Binding-site contacts:
Ligand atom O5 contacts residue GLU123 of chain 1.A at 2.6 Å (salt-bridge).
Ligand atom C8 contacts residue THR161 of chain 1.A at 3.6 Å.
Ligand atom C23 contacts residue TYR163 of chain 1.A at 3.6 Å (hydrophobic).
Ligand atom C3 contacts residue LEU49 of chain 1.A at 3.6 Å (hydrophobic).
Ligand atom N9 contacts residue ALA185 of chain 4.A at 3.0 Å (h-bond).
Ligand atom C24 contacts residue TYR163 of chain 1.A at 3.6 Å (hydrophobic).
Ligand atom N11 contacts residue TYR163 of chain 1.A at 3.5 Å.
Ligand atom O5 contacts residue TYR163 of chain 1.A at 3.3 Å (h-bond).
Ligand atom O2 contacts residue ASN189 of chain 4.A at 3.6 Å (h-bond).
Ligand atom N4 contacts residue THR161 of chain 1.A at 2.6 Å (h-bond).
Ligand atom N10 contacts residue ALA185 of chain 4.A at 3.7 Å.
Ligand atom C20 contacts residue GLU123 of chain 1.A at 3.2 Å.
Ligand atom O3 contacts residue HIS71 of chain 1.A at 3.7 Å.
Ligand atom C6 contacts residue ASP45 of chain 1.A at 3.6 Å.
Ligand atom C4 contacts residue LEU49 of chain 1.A at 3.7 Å (hydrophobic).
Ligand atom O5 contacts residue ALA162 of chain 1.A at 3.1 Å.
Ligand atom C9 contacts residue THR161 of chain 1.A at 3.3 Å.
Ligand atom N9 contacts residue TYR163 of chain 1.A at 3.5 Å.
Ligand atom N9 contacts residue ASP150 of chain 4.A at 2.9 Å (salt-bridge).
Ligand atom N10 contacts residue ILE187 of chain 4.A at 3.4 Å.
Ligand atom N3 contacts residue ASN122 of chain 1.A at 2.9 Å (h-bond).
Ligand atom C13 contacts residue ILE187 of chain 4.A at 3.5 Å (hydrophobic).
Ligand atom C24 contacts residue ILE187 of chain 4.A at 3.4 Å (hydrophobic).
Ligand atom C7 contacts residue ALA162 of chain 1.A at 3.7 Å (hydrophobic).
Ligand atom N contacts residue ARG148 of chain 4.A at 3.5 Å (salt-bridge).
Ligand atom C3 contacts residue GLY46 of chain 1.A at 3.6 Å.
Ligand atom C8 contacts residue ALA162 of chain 1.A at 3.7 Å (hydrophobic).
Ligand atom N6 contacts residue ASP45 of chain 1.A at 3.7 Å.
Ligand atom N10 contacts residue SER166 of chain 1.A at 3.2 Å (h-bond).
Ligand atom O6 contacts residue ASN122 of chain 1.A at 3.2 Å (h-bond).
Ligand atom N3 contacts residue TYR75 of chain 1.A at 3.4 Å.
Ligand atom C19 contacts residue GLU123 of chain 1.A at 3.3 Å.
Ligand atom C24 contacts residue SER166 of chain 1.A at 3.2 Å.
Ligand atom N3 contacts residue SER158 of chain 1.A at 3.0 Å (h-bond).
Ligand atom C9 contacts residue PHE74 of chain 1.A at 3.3 Å (hydrophobic).
Ligand atom N4 contacts residue PHE74 of chain 1.A at 3.5 Å.
Ligand atom O6 contacts residue GLU123 of chain 1.A at 2.6 Å (salt-bridge).
Ligand atom N2 contacts residue ASN122 of chain 1.A at 3.0 Å (h-bond).
Ligand atom C10 contacts residue ASP45 of chain 1.A at 3.6 Å.
Ligand atom O3 contacts residue ASP45 of chain 1.A at 3.2 Å (salt-bridge).

Sequence of chain 1.A:
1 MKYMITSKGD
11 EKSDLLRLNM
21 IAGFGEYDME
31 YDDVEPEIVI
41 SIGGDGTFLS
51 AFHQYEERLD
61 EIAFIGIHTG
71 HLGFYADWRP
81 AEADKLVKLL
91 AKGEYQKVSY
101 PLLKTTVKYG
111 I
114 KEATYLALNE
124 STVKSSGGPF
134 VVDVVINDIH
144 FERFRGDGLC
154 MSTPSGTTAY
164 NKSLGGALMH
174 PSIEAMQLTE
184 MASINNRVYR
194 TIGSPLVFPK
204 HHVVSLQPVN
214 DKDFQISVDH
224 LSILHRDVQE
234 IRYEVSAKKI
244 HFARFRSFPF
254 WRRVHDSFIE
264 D

The protein below binds the small molecule below.
Small molecule (SMILES): NCCCN(CC#Cc1nc2c(N)ncnc2n1[C@@H]1O[C@H](CO)[C@@H](O)[C@H]1O)C[C@H]1O[C@@H](n2cnc3c(N)ncnc32)[C@H](O)[C@@H]1O

Sequence of chain 4.A:
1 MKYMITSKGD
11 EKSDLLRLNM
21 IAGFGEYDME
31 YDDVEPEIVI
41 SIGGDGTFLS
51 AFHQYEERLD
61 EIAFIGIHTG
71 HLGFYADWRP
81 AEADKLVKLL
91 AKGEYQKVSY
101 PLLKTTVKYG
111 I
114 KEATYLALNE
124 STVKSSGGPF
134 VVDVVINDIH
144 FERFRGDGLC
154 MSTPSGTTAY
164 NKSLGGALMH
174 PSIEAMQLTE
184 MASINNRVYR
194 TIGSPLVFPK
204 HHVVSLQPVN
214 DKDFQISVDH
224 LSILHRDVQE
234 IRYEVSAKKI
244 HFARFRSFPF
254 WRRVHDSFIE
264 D